Binding-site contacts:
Ligand atom CE2 contacts residue SER95 of chain 1.A at 3.5 Å.
Ligand atom CA contacts residue SER95 of chain 1.A at 3.4 Å.
Ligand atom OH contacts residue GLN151 of chain 1.A at 3.1 Å (h-bond).
Ligand atom O contacts residue ILE97 of chain 1.A at 2.9 Å (h-bond).
Ligand atom CD1 contacts residue PHE164 of chain 1.A at 3.5 Å (hydrophobic).
Ligand atom N contacts residue ILE97 of chain 1.A at 2.6 Å (h-bond).
Ligand atom OG1 contacts residue TYR161 of chain 1.A at 3.1 Å.
Ligand atom CD2 contacts residue SER95 of chain 1.A at 3.4 Å.
Ligand atom CA contacts residue SER95 of chain 1.A at 3.7 Å.
Ligand atom OE1 contacts residue ARG31 of chain 1.A at 2.9 Å (salt-bridge).
Ligand atom CA contacts residue PHE157 of chain 1.A at 3.5 Å (hydrophobic).
Ligand atom OH contacts residue MSE136 of chain 1.A at 3.7 Å.
Ligand atom N contacts residue SER95 of chain 1.A at 2.7 Å (h-bond).
Ligand atom C contacts residue TYR96 of chain 1.A at 3.4 Å (hydrophobic).
Ligand atom CB contacts residue ILE94 of chain 1.A at 3.0 Å (hydrophobic).
Ligand atom OH contacts residue LYS24 of chain 1.A at 3.4 Å (salt-bridge).
Ligand atom CE1 contacts residue ARG92 of chain 1.A at 3.6 Å.
Ligand atom CA contacts residue ILE97 of chain 1.A at 3.0 Å (hydrophobic).
Ligand atom CE2 contacts residue ALA150 of chain 1.A at 3.6 Å (hydrophobic).
Ligand atom OE2 contacts residue SER95 of chain 1.A at 3.1 Å (h-bond).
Ligand atom CD1 contacts residue SER95 of chain 1.A at 3.6 Å.
Ligand atom O contacts residue PHE157 of chain 1.A at 3.7 Å.
Ligand atom ND2 contacts residue LEU91 of chain 1.A at 2.8 Å (h-bond).
Ligand atom CB contacts residue TYR161 of chain 1.A at 3.5 Å (hydrophobic).
Ligand atom CD contacts residue ARG31 of chain 1.A at 3.5 Å.
Ligand atom CG contacts residue SER95 of chain 1.A at 3.5 Å.
Ligand atom ND2 contacts residue ILE94 of chain 1.A at 2.7 Å (h-bond).
Ligand atom OE1 contacts residue SER95 of chain 1.A at 3.5 Å (h-bond).
Ligand atom CD2 contacts residue ALA150 of chain 1.A at 3.6 Å (hydrophobic).
Ligand atom OE2 contacts residue ARG31 of chain 1.A at 3.2 Å (salt-bridge).
Ligand atom CD contacts residue SER95 of chain 1.A at 3.2 Å.
Ligand atom CB contacts residue PHE157 of chain 1.A at 3.6 Å (hydrophobic).
Ligand atom CB contacts residue SER95 of chain 1.A at 3.5 Å.
Ligand atom N contacts residue PHE157 of chain 1.A at 3.5 Å.
Ligand atom CA contacts residue TYR96 of chain 1.A at 3.6 Å (hydrophobic).
Ligand atom O contacts residue TYR96 of chain 1.A at 2.9 Å.
Ligand atom C contacts residue ILE97 of chain 1.A at 3.2 Å (hydrophobic).
Ligand atom C contacts residue SER95 of chain 1.A at 3.5 Å.
Ligand atom CA contacts residue ALA98 of chain 1.A at 3.6 Å (hydrophobic).
Ligand atom CG contacts residue ILE94 of chain 1.A at 3.3 Å (hydrophobic).

Sequence of chain 1.A:
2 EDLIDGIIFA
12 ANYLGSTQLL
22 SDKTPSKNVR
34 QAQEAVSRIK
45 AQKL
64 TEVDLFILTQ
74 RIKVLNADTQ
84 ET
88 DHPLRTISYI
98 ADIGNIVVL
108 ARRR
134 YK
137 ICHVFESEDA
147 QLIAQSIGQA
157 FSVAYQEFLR

A small-molecule ligand and the protein it binds are described below.
Small molecule (SMILES): C[C@@H](O)[C@H](NC(=O)[C@@H]1CCCN1C(=O)[C@H](CC(N)=O)NC(=O)[C@H](CCC(=O)O)NC(=O)[C@H](Cc1ccc(O)cc1)NC(=O)CN)C(=O)N[C@@H](Cc1ccc(O)cc1)C(=O)N[C@@H](CCCCN)C(=O)N[C@@H](Cc1ccccc1)C(=O)N[C@H](C=O)Cc1ccccc1